Sequence of chain 1.A:
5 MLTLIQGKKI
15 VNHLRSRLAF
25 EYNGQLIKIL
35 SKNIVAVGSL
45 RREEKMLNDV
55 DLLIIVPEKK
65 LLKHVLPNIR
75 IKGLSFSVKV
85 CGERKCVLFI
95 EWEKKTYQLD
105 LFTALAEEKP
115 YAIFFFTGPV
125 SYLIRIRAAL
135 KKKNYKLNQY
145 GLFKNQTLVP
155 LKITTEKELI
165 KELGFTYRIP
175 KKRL

This small molecule binds to this protein.
Small molecule (SMILES): Cc1cn([C@H]2C[C@H](O[P](=O)(O)OC[C@H]3O[C@@H](n4cnc5c(N)ncnc54)C[C@@H]3O[P](=O)(O)OC[C@H]3O[C@@H](n4cnc5c(=O)nc(N)[nH]c54)C[C@@H]3O[P](=O)(O)OC[C@H]3O[C@@H](n4cnc5c(N)ncnc54)C[C@@H]3O[P](=O)(O)OC[C@H]3O[C@@H](n4cnc5c(N)ncnc54)C[C@@H]3O[P](=O)(O)OC[C@H]3O[C@@H](n4ccc(N)nc4=O)C[C@@H]3O[P](=O)(O)OC[C@H]3O[C@@H](n4cnc5c(=O)nc(N)[nH]c54)C[C@@H]3O)[C@@H](CO[P](=O)(O)O[C@H]3C[C@H](n4cnc5c(N)ncnc54)O[C@@H]3COP(=O)(O)O)O2)c(=O)[nH]c1=O

Binding-site contacts:
Ligand atom N7 contacts residue ARG129 of chain 1.A at 3.9 Å.
Ligand atom N6 contacts residue ARG129 of chain 1.A at 3.9 Å.
Ligand atom C6 contacts residue ARG129 of chain 1.A at 3.4 Å.
Ligand atom OP1 contacts residue THR170 of chain 1.A at 2.7 Å (h-bond).
Ligand atom OP2 contacts residue ARG129 of chain 1.A at 3.9 Å.
Ligand atom O4' contacts residue PHE169 of chain 1.A at 4.3 Å.
Ligand atom O5' contacts residue ARG129 of chain 1.A at 3.9 Å.
Ligand atom C4 contacts residue ARG129 of chain 1.A at 3.8 Å.
Ligand atom P contacts residue THR170 of chain 1.A at 3.4 Å.
Ligand atom C5 contacts residue ARG129 of chain 1.A at 3.5 Å.
Ligand atom OP3 contacts residue ARG172 of chain 1.A at 3.7 Å.
Ligand atom N3 contacts residue ARG129 of chain 1.A at 4.1 Å.
Ligand atom C4' contacts residue PHE169 of chain 1.A at 4.2 Å (hydrophobic).
Ligand atom O5' contacts residue PHE169 of chain 1.A at 4.0 Å.
Ligand atom N9 contacts residue ARG129 of chain 1.A at 4.3 Å.
Ligand atom P contacts residue ARG129 of chain 1.A at 3.9 Å.
Ligand atom OP3 contacts residue ARG129 of chain 1.A at 3.2 Å (salt-bridge).
Ligand atom OP1 contacts residue PHE169 of chain 1.A at 3.8 Å.
Ligand atom N1 contacts residue ARG129 of chain 1.A at 3.7 Å.
Ligand atom C2 contacts residue ARG129 of chain 1.A at 4.0 Å.
Ligand atom C8 contacts residue ARG129 of chain 1.A at 4.1 Å.
Ligand atom OP2 contacts residue THR170 of chain 1.A at 3.4 Å (h-bond).
Ligand atom OP2 contacts residue ARG172 of chain 1.A at 2.8 Å (salt-bridge).
Ligand atom P contacts residue ARG172 of chain 1.A at 3.8 Å.
Ligand atom OP3 contacts residue PHE169 of chain 1.A at 4.2 Å.
Ligand atom OP3 contacts residue THR170 of chain 1.A at 3.8 Å.
Ligand atom P contacts residue PHE169 of chain 1.A at 4.4 Å.